Binding-site contacts:
Ligand atom C6 contacts residue SER142 of chain 1.B at 3.3 Å.
Ligand atom C5 contacts residue GLU193 of chain 1.B at 3.9 Å.
Ligand atom C1 contacts residue GLU193 of chain 1.B at 3.8 Å.
Ligand atom C8 contacts residue TYR220 of chain 1.B at 4.0 Å (hydrophobic).
Ligand atom C7 contacts residue THR91 of chain 1.B at 3.7 Å.
Ligand atom N2 contacts residue GLU193 of chain 1.B at 2.6 Å (salt-bridge).
Ligand atom N1 contacts residue GLU193 of chain 1.B at 3.3 Å (salt-bridge).
Ligand atom N1 contacts residue LEU192 of chain 1.B at 3.9 Å.
Ligand atom O2 contacts residue THR143 of chain 1.B at 3.2 Å (h-bond).
Ligand atom O5 contacts residue SER142 of chain 1.B at 2.8 Å (h-bond).
Ligand atom O2 contacts residue SER142 of chain 1.B at 3.8 Å.
Ligand atom O5 contacts residue GLY141 of chain 1.B at 3.1 Å.
Ligand atom C8 contacts residue PRO89 of chain 1.B at 3.8 Å (hydrophobic).
Ligand atom O4 contacts residue ARG96 of chain 1.B at 2.8 Å (salt-bridge).
Ligand atom C1 contacts residue THR143 of chain 1.B at 3.1 Å.
Ligand atom C2 contacts residue GLU193 of chain 1.B at 3.5 Å.
Ligand atom N2 contacts residue THR91 of chain 1.B at 2.7 Å (h-bond).
Ligand atom C8 contacts residue TYR61 of chain 1.B at 3.1 Å (hydrophobic).
Ligand atom N2 contacts residue TYR220 of chain 1.B at 3.5 Å.
Ligand atom C7 contacts residue SER142 of chain 1.B at 3.4 Å.
Ligand atom O4 contacts residue LEU90 of chain 1.B at 3.5 Å.
Ligand atom O5 contacts residue TYR61 of chain 1.B at 3.4 Å.
Ligand atom C6 contacts residue GLU193 of chain 1.B at 3.5 Å.
Ligand atom O4 contacts residue THR91 of chain 1.B at 2.8 Å (h-bond).
Ligand atom O5 contacts residue ARG96 of chain 1.B at 2.8 Å (salt-bridge).
Ligand atom C3 contacts residue GLU193 of chain 1.B at 3.3 Å.
Ligand atom O4 contacts residue PRO89 of chain 1.B at 3.7 Å.
Ligand atom O1 contacts residue LEU192 of chain 1.B at 3.4 Å.
Ligand atom O4 contacts residue TYR61 of chain 1.B at 3.6 Å.
Ligand atom O3 contacts residue MET196 of chain 1.B at 3.3 Å.
Ligand atom N2 contacts residue PRO89 of chain 1.B at 2.8 Å (h-bond).
Ligand atom O3 contacts residue GLU193 of chain 1.B at 3.5 Å (salt-bridge).
Ligand atom C8 contacts residue GLU193 of chain 1.B at 3.8 Å.
Ligand atom C4 contacts residue GLU193 of chain 1.B at 3.3 Å.
Ligand atom C6 contacts residue THR91 of chain 1.B at 3.4 Å.
Ligand atom O1 contacts residue GLU193 of chain 1.B at 3.6 Å (salt-bridge).
Ligand atom O1 contacts residue THR143 of chain 1.B at 2.6 Å (h-bond).
Ligand atom C7 contacts residue ARG96 of chain 1.B at 3.4 Å.
Ligand atom C7 contacts residue TYR61 of chain 1.B at 3.7 Å (hydrophobic).
Ligand atom C5 contacts residue TYR61 of chain 1.B at 3.7 Å (hydrophobic).

Sequence of chain 1.B:
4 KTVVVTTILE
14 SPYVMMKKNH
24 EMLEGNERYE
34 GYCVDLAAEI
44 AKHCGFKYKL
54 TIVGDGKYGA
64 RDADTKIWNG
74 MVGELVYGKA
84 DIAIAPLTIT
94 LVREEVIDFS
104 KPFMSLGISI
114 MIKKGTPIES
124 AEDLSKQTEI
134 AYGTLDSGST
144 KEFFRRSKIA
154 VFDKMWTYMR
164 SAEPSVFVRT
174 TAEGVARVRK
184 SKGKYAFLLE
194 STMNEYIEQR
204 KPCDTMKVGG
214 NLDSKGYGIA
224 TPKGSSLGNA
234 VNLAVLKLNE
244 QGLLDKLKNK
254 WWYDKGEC

The protein below binds the small molecule below.
Small molecule (SMILES): Cc1onc(C(=O)O)c1CC(N)C(=O)O